Sequence of chain 1.A:
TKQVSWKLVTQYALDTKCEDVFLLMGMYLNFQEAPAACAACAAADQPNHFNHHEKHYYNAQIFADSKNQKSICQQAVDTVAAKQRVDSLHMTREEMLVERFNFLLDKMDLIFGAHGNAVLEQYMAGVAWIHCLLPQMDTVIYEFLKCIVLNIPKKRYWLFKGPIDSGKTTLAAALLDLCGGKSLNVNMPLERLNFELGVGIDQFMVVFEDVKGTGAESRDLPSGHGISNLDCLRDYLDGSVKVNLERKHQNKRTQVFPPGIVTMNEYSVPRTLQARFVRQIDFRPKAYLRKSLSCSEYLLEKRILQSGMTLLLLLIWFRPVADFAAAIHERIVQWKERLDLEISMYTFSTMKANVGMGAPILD

The protein below binds the small molecule below.
Small molecule (SMILES): CC(=O)Nc1ccc(Oc2ccccc2-c2nc3ccncc3s2)cc1

Binding-site contacts:
Ligand atom O1 contacts residue LEU302 of chain 5.A at 3.8 Å.
Ligand atom O contacts residue LYS163 of chain 1.A at 3.8 Å.
Ligand atom C11 contacts residue THR179 of chain 5.A at 3.4 Å.
Ligand atom C18 contacts residue LYS295 of chain 5.A at 3.4 Å.
Ligand atom C19 contacts residue ASP174 of chain 5.A at 3.3 Å.
Ligand atom C17 contacts residue LEU298 of chain 5.A at 3.6 Å (hydrophobic).
Ligand atom C16 contacts residue LEU142 of chain 5.A at 3.8 Å (hydrophobic).
Ligand atom C16 contacts residue TRP138 of chain 5.A at 3.7 Å (hydrophobic).
Ligand atom C13 contacts residue LEU302 of chain 5.A at 3.6 Å (hydrophobic).
Ligand atom C6 contacts residue LYS163 of chain 1.A at 3.8 Å.
Ligand atom C9 contacts residue LYS163 of chain 1.A at 3.6 Å.
Ligand atom C6 contacts residue ARG299 of chain 5.A at 3.5 Å.
Ligand atom C12 contacts residue THR179 of chain 5.A at 3.5 Å.
Ligand atom N2 contacts residue ASP174 of chain 5.A at 3.7 Å.
Ligand atom C16 contacts residue GLY176 of chain 5.A at 3.6 Å.
Ligand atom N2 contacts residue PRO294 of chain 5.A at 3.4 Å.
Ligand atom C13 contacts residue SO41 of chain 5.E at 3.6 Å.
Ligand atom C10 contacts residue LEU309 of chain 5.A at 3.6 Å (hydrophobic).
Ligand atom C10 contacts residue LYS163 of chain 1.A at 3.8 Å.
Ligand atom C16 contacts residue SER175 of chain 5.A at 3.3 Å.
Ligand atom C15 contacts residue TRP138 of chain 5.A at 3.6 Å (hydrophobic).
Ligand atom C3 contacts residue LYS164 of chain 1.A at 3.4 Å.
Ligand atom C17 contacts residue SER175 of chain 5.A at 3.4 Å.
Ligand atom C1 contacts residue LYS164 of chain 1.A at 3.5 Å.
Ligand atom S contacts residue ARG299 of chain 5.A at 3.8 Å.
Ligand atom C14 contacts residue SO41 of chain 5.E at 3.5 Å.
Ligand atom C15 contacts residue ASP174 of chain 5.A at 3.7 Å.
Ligand atom N contacts residue LYS164 of chain 1.A at 3.2 Å (salt-bridge).
Ligand atom N2 contacts residue LEU298 of chain 5.A at 3.8 Å.
Ligand atom C9 contacts residue LEU309 of chain 5.A at 3.9 Å (hydrophobic).
Ligand atom C7 contacts residue ARG299 of chain 5.A at 3.4 Å.
Ligand atom C17 contacts residue LYS295 of chain 5.A at 3.8 Å.
Ligand atom C contacts residue LYS164 of chain 1.A at 3.8 Å.
Ligand atom C2 contacts residue LYS164 of chain 1.A at 3.7 Å.
Ligand atom C8 contacts residue LEU302 of chain 5.A at 3.6 Å (hydrophobic).
Ligand atom N1 contacts residue SO41 of chain 5.E at 3.2 Å (h-bond).
Ligand atom N2 contacts residue LYS295 of chain 5.A at 2.9 Å (salt-bridge).
Ligand atom C12 contacts residue SO41 of chain 5.E at 3.3 Å.
Ligand atom N1 contacts residue TRP138 of chain 5.A at 3.4 Å.
Ligand atom C18 contacts residue ASP174 of chain 5.A at 3.3 Å.

Sequence of chain 5.A:
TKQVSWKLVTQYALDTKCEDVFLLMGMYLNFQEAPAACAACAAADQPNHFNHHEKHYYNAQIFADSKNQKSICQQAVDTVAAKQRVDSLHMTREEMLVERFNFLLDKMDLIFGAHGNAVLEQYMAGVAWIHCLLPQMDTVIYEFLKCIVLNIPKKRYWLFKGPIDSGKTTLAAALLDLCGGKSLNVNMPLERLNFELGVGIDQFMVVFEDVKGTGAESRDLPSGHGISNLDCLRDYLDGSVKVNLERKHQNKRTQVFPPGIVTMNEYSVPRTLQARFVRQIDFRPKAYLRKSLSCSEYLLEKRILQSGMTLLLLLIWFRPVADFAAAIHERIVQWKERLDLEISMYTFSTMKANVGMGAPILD